Sequence of chain 2.A:
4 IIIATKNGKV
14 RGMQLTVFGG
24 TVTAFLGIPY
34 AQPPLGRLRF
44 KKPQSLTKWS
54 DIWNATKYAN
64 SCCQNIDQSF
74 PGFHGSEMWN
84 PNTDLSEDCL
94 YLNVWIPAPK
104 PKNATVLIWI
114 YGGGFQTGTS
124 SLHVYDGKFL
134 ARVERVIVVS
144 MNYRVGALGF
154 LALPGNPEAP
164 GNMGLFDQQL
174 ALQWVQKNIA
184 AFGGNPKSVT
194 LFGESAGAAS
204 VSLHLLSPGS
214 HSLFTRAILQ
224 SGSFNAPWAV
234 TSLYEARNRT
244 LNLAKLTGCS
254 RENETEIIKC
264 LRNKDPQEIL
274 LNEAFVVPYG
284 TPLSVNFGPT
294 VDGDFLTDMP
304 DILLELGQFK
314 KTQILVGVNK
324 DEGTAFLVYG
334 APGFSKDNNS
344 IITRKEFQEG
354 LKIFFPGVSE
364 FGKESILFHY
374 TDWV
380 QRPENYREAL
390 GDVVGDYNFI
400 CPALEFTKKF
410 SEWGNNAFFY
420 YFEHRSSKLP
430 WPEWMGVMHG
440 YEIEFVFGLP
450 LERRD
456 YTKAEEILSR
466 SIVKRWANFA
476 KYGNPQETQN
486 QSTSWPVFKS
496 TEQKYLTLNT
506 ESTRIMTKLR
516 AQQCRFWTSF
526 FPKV

Binding-site contacts:
Ligand atom C6 contacts residue ASN245 of chain 2.A at 3.6 Å.
Ligand atom C6 contacts residue ASN245 of chain 2.A at 3.6 Å.
Ligand atom C5 contacts residue PRO281 of chain 2.A at 4.3 Å (hydrophobic).
Ligand atom O4 contacts residue PHE278 of chain 2.A at 3.7 Å.
Ligand atom C7 contacts residue ASN241 of chain 2.A at 3.9 Å.
Ligand atom O5 contacts residue ASN245 of chain 2.A at 3.0 Å (h-bond).
Ligand atom O3 contacts residue VAL280 of chain 2.A at 4.2 Å.
Ligand atom C4 contacts residue PHE278 of chain 2.A at 3.1 Å (hydrophobic).
Ligand atom C2 contacts residue ASN241 of chain 2.A at 2.5 Å.
Ligand atom C4 contacts residue ASN245 of chain 2.A at 4.3 Å.
Ligand atom C1 contacts residue ASN245 of chain 2.A at 4.4 Å.
Ligand atom C5 contacts residue ASN245 of chain 2.A at 4.1 Å.
Ligand atom O5 contacts residue ASN245 of chain 2.A at 3.9 Å.
Ligand atom C6 contacts residue LEU249 of chain 2.A at 3.6 Å (hydrophobic).
Ligand atom O5 contacts residue ASN241 of chain 2.A at 2.4 Å (h-bond).
Ligand atom C1 contacts residue ASN241 of chain 2.A at 1.4 Å.
Ligand atom C8 contacts residue ASN241 of chain 2.A at 4.1 Å.
Ligand atom C3 contacts residue PHE278 of chain 2.A at 3.3 Å (hydrophobic).
Ligand atom O3 contacts residue PRO281 of chain 2.A at 4.3 Å.
Ligand atom C4 contacts residue ASN241 of chain 2.A at 4.3 Å.
Ligand atom C5 contacts residue PHE278 of chain 2.A at 4.4 Å (hydrophobic).
Ligand atom C2 contacts residue PRO281 of chain 2.A at 4.4 Å (hydrophobic).
Ligand atom N2 contacts residue ASN241 of chain 2.A at 2.9 Å (h-bond).
Ligand atom O6 contacts residue ASN245 of chain 2.A at 3.7 Å.
Ligand atom O3 contacts residue PHE278 of chain 2.A at 3.0 Å (h-bond).
Ligand atom C5 contacts residue ASN245 of chain 2.A at 3.3 Å.
Ligand atom O3 contacts residue PRO281 of chain 2.A at 3.8 Å.
Ligand atom O4 contacts residue LEU249 of chain 2.A at 3.7 Å.
Ligand atom C5 contacts residue ASN241 of chain 2.A at 3.7 Å.
Ligand atom C1 contacts residue ASN245 of chain 2.A at 3.9 Å.
Ligand atom O2 contacts residue PRO281 of chain 2.A at 3.9 Å.
Ligand atom O5 contacts residue PRO281 of chain 2.A at 4.3 Å.
Ligand atom C6 contacts residue LYS248 of chain 2.A at 4.1 Å.
Ligand atom C4 contacts residue LEU249 of chain 2.A at 4.1 Å (hydrophobic).
Ligand atom C3 contacts residue ASN241 of chain 2.A at 3.8 Å.

A small-molecule ligand and the protein it binds are described below.
Small molecule (SMILES): CC(=O)N[C@H]1[C@H](O[C@H]2[C@H](O)[C@@H](NC(C)=O)CO[C@@H]2CO[C@@H]2O[C@@H](C)[C@@H](O)[C@@H](O)[C@@H]2O)O[C@H](CO)[C@@H](O)[C@@H]1O